Binding-site contacts:
Ligand atom F3 contacts residue GLU28 of chain 1.A at 2.8 Å.
Ligand atom C3 contacts residue TRP87 of chain 1.A at 4.2 Å (hydrophobic).
Ligand atom O1 contacts residue GLU28 of chain 1.A at 3.9 Å.
Ligand atom C2 contacts residue TRP22 of chain 1.A at 4.0 Å (hydrophobic).
Ligand atom C14 contacts residue TYR59 of chain 1.A at 4.0 Å (hydrophobic).
Ligand atom C16 contacts residue TYR59 of chain 1.A at 3.2 Å (hydrophobic).
Ligand atom O1 contacts residue TRP22 of chain 1.A at 4.1 Å.
Ligand atom C5 contacts residue TRP87 of chain 1.A at 3.7 Å (hydrophobic).
Ligand atom C16 contacts residue HIS118 of chain 1.A at 3.8 Å.
Ligand atom O2 contacts residue TYR59 of chain 1.A at 3.2 Å (h-bond).
Ligand atom C4 contacts residue TYR58 of chain 1.A at 3.9 Å (hydrophobic).
Ligand atom O3 contacts residue TYR58 of chain 1.A at 2.7 Å (h-bond).
Ligand atom C4 contacts residue GLU28 of chain 1.A at 4.3 Å.
Ligand atom F3 contacts residue TRP22 of chain 1.A at 3.9 Å.
Ligand atom N1 contacts residue TYR59 of chain 1.A at 4.3 Å.
Ligand atom C4 contacts residue TRP22 of chain 1.A at 4.4 Å (hydrophobic).
Ligand atom F1 contacts residue GLU28 of chain 1.A at 3.5 Å.
Ligand atom O3 contacts residue TYR59 of chain 1.A at 3.5 Å.
Ligand atom C5 contacts residue TRP22 of chain 1.A at 3.8 Å (hydrophobic).
Ligand atom S1 contacts residue HIS118 of chain 1.A at 3.7 Å.
Ligand atom C3 contacts residue TRP22 of chain 1.A at 3.7 Å (hydrophobic).
Ligand atom C16 contacts residue LYS85 of chain 1.A at 4.1 Å.
Ligand atom C11 contacts residue TRP22 of chain 1.A at 4.4 Å (hydrophobic).
Ligand atom C1 contacts residue GLU28 of chain 1.A at 3.8 Å.
Ligand atom O2 contacts residue HIS118 of chain 1.A at 4.0 Å.
Ligand atom C5 contacts residue TYR58 of chain 1.A at 3.8 Å (hydrophobic).
Ligand atom C12 contacts residue TRP22 of chain 1.A at 3.9 Å (hydrophobic).
Ligand atom S1 contacts residue TYR199 of chain 1.A at 4.0 Å.
Ligand atom C7 contacts residue TRP22 of chain 1.A at 4.1 Å (hydrophobic).
Ligand atom O2 contacts residue TYR58 of chain 1.A at 3.6 Å.
Ligand atom O2 contacts residue LYS85 of chain 1.A at 3.0 Å (salt-bridge).
Ligand atom C14 contacts residue TRP22 of chain 1.A at 3.3 Å (hydrophobic).
Ligand atom C6 contacts residue TRP22 of chain 1.A at 4.1 Å (hydrophobic).
Ligand atom C4 contacts residue TRP87 of chain 1.A at 3.9 Å (hydrophobic).
Ligand atom C6 contacts residue TYR58 of chain 1.A at 4.0 Å (hydrophobic).
Ligand atom O3 contacts residue HIS118 of chain 1.A at 3.2 Å.
Ligand atom C16 contacts residue TYR58 of chain 1.A at 3.5 Å (hydrophobic).
Ligand atom C15 contacts residue TYR59 of chain 1.A at 3.5 Å (hydrophobic).
Ligand atom O2 contacts residue GLN170 of chain 1.A at 3.8 Å.
Ligand atom O1 contacts residue TRP87 of chain 1.A at 4.0 Å.

Sequence of chain 1.A:
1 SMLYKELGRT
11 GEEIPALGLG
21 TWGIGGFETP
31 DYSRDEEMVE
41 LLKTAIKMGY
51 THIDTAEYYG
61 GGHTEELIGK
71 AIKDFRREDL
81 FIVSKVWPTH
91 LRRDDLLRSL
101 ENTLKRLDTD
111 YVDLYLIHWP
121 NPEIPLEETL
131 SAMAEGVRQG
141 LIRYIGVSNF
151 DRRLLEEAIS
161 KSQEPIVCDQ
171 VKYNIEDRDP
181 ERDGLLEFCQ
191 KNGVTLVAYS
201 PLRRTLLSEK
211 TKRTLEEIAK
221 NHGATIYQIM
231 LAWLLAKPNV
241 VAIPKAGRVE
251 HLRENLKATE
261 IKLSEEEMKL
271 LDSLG

A protein and the small-molecule ligand that binds it are described below.
Small molecule (SMILES): COc1ccc2c(C(=S)N(C)CC(=O)O)cccc2c1C(F)(F)F